Sequence of chain 1.A:
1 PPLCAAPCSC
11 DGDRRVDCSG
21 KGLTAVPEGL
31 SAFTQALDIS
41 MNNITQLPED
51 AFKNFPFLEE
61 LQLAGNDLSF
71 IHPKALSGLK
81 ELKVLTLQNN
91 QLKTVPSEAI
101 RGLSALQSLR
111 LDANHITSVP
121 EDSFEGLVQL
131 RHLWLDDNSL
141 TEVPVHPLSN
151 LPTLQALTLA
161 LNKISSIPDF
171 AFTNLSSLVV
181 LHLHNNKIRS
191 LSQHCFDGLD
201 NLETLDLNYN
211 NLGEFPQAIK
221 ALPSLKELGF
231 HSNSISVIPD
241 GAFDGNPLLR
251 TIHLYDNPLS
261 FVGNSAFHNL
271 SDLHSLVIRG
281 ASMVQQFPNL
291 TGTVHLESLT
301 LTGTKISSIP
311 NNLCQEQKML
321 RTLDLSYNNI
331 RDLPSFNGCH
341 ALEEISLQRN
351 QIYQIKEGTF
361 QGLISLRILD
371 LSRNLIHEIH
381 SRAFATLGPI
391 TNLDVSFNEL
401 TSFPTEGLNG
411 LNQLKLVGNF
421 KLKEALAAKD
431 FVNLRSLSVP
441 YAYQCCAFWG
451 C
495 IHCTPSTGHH

Binding-site contacts:
Ligand atom C2 contacts residue ASN174 of chain 1.A at 2.6 Å.
Ligand atom C1 contacts residue ASN174 of chain 1.A at 1.4 Å.
Ligand atom C7 contacts residue ASN174 of chain 1.A at 3.5 Å.
Ligand atom N2 contacts residue ASN174 of chain 1.A at 3.0 Å (h-bond).
Ligand atom C5 contacts residue THR173 of chain 1.A at 3.9 Å.
Ligand atom O5 contacts residue THR173 of chain 1.A at 3.8 Å.
Ligand atom C7 contacts residue SER149 of chain 1.A at 3.8 Å.
Ligand atom C1 contacts residue THR173 of chain 1.A at 4.3 Å.
Ligand atom C8 contacts residue SER149 of chain 1.A at 3.3 Å.
Ligand atom O7 contacts residue ASN174 of chain 1.A at 3.4 Å (h-bond).
Ligand atom C5 contacts residue ASN174 of chain 1.A at 3.7 Å.
Ligand atom C3 contacts residue ASN174 of chain 1.A at 3.9 Å.
Ligand atom N2 contacts residue SER149 of chain 1.A at 4.3 Å.
Ligand atom O5 contacts residue ASN174 of chain 1.A at 2.4 Å (h-bond).
Ligand atom C6 contacts residue THR173 of chain 1.A at 4.2 Å.
Ligand atom C4 contacts residue ASN174 of chain 1.A at 4.3 Å.
Ligand atom O7 contacts residue SER149 of chain 1.A at 4.4 Å.

The protein below binds the small molecule below.
Small molecule (SMILES): CC(=O)N[C@@H]1[C@@H](O)[C@H](O)[C@@H](CO)O[C@H]1O